Sequence of chain 1.A:
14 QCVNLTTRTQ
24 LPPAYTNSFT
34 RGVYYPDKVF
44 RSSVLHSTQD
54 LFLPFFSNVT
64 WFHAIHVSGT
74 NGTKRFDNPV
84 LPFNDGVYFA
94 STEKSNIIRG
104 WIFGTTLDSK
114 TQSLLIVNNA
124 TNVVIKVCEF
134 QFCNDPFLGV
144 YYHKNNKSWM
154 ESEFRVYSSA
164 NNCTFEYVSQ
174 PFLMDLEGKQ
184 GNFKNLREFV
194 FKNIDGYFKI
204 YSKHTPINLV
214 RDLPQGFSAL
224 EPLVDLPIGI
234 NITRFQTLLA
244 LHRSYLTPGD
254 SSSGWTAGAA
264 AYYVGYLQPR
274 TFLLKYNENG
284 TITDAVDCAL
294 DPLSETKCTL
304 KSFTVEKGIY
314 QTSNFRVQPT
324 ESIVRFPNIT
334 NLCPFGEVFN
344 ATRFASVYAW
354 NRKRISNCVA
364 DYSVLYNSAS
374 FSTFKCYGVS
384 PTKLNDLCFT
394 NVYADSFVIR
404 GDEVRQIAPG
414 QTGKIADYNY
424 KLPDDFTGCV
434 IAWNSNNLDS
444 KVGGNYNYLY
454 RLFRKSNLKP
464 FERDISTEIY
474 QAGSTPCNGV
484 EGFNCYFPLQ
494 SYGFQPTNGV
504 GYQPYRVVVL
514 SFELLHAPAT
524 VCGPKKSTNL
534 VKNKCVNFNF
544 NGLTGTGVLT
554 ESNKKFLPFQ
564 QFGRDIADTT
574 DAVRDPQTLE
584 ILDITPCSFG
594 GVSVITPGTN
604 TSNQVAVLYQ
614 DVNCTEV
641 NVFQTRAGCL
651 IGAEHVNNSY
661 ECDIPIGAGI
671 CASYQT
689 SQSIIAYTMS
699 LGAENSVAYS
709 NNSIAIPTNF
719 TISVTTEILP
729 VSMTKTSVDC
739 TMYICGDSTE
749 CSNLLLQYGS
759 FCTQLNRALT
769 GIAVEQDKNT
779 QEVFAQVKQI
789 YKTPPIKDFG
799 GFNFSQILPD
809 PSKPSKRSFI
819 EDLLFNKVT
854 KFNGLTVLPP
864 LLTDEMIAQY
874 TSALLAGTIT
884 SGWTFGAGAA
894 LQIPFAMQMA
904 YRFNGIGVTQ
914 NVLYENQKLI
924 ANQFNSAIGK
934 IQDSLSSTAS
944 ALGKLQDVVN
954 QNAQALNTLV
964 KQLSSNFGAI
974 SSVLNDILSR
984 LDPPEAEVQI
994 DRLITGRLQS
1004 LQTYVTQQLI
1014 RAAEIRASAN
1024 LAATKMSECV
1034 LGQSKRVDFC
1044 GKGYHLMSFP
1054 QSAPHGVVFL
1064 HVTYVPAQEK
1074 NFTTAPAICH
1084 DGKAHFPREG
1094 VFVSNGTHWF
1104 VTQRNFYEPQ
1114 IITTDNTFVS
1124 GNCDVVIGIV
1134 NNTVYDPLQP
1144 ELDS

Binding-site contacts:
Ligand atom N2 contacts residue ASN801 of chain 1.A at 2.9 Å (h-bond).
Ligand atom C1 contacts residue SER803 of chain 1.A at 4.3 Å.
Ligand atom C5 contacts residue GLN804 of chain 1.A at 3.6 Å.
Ligand atom C5 contacts residue ASN801 of chain 1.A at 3.7 Å.
Ligand atom C3 contacts residue ASN801 of chain 1.A at 3.8 Å.
Ligand atom C1 contacts residue GLN804 of chain 1.A at 3.5 Å.
Ligand atom C2 contacts residue ASN801 of chain 1.A at 2.5 Å.
Ligand atom C8 contacts residue ASN801 of chain 1.A at 4.0 Å.
Ligand atom O5 contacts residue ASN801 of chain 1.A at 2.4 Å (h-bond).
Ligand atom C7 contacts residue ASN801 of chain 1.A at 3.3 Å.
Ligand atom O6 contacts residue GLN804 of chain 1.A at 2.4 Å (h-bond).
Ligand atom C4 contacts residue ASN801 of chain 1.A at 4.2 Å.
Ligand atom O6 contacts residue GLN935 of chain 1.A at 4.5 Å.
Ligand atom O7 contacts residue ASN801 of chain 1.A at 3.1 Å (h-bond).
Ligand atom C6 contacts residue GLN804 of chain 1.A at 3.5 Å.
Ligand atom O7 contacts residue SER803 of chain 1.A at 4.3 Å.
Ligand atom C1 contacts residue ASN801 of chain 1.A at 1.4 Å.
Ligand atom O5 contacts residue GLN804 of chain 1.A at 2.6 Å (h-bond).

The small molecule below binds the protein below.
Small molecule (SMILES): CC(=O)N[C@@H]1[C@@H](O)[C@H](O)[C@@H](CO)O[C@H]1O